Sequence of chain 1.C:
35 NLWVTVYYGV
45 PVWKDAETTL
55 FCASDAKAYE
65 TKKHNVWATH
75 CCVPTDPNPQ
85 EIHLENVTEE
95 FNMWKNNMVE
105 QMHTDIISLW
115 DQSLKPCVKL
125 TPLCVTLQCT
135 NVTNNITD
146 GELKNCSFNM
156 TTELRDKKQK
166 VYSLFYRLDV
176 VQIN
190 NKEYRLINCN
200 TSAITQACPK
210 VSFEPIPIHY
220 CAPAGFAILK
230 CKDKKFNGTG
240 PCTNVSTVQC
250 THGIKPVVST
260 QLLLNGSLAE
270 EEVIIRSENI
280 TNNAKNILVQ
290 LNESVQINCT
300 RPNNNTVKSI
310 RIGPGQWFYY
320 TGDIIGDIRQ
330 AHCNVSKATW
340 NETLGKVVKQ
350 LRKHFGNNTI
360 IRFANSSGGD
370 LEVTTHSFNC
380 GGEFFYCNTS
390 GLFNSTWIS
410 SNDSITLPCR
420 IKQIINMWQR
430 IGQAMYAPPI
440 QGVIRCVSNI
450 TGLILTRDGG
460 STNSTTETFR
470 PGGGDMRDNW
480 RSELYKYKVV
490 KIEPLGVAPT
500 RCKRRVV

Binding-site contacts:
Ligand atom C2 contacts residue ASN243 of chain 1.C at 2.4 Å.
Ligand atom N2 contacts residue ASN243 of chain 1.C at 2.8 Å (h-bond).
Ligand atom C6 contacts residue LYS231 of chain 1.C at 4.4 Å.
Ligand atom C7 contacts residue ASN243 of chain 1.C at 3.1 Å.
Ligand atom O5 contacts residue LYS231 of chain 1.C at 3.6 Å.
Ligand atom C8 contacts residue THR242 of chain 1.C at 4.4 Å.
Ligand atom C4 contacts residue ASN243 of chain 1.C at 4.2 Å.
Ligand atom C5 contacts residue LYS231 of chain 1.C at 4.2 Å.
Ligand atom C1 contacts residue LYS231 of chain 1.C at 4.0 Å.
Ligand atom C3 contacts residue ASN243 of chain 1.C at 3.7 Å.
Ligand atom O5 contacts residue ASN243 of chain 1.C at 2.4 Å (h-bond).
Ligand atom C1 contacts residue ASN243 of chain 1.C at 1.5 Å.
Ligand atom O6 contacts residue LYS233 of chain 1.C at 3.9 Å.
Ligand atom C8 contacts residue ASN243 of chain 1.C at 4.2 Å.
Ligand atom O7 contacts residue ASN243 of chain 1.C at 3.1 Å (h-bond).
Ligand atom C5 contacts residue ASN243 of chain 1.C at 3.7 Å.

The protein below binds the small molecule below.
Small molecule (SMILES): CC(=O)N[C@H]1[C@H](O[C@H]2[C@H](O)[C@@H](NC(C)=O)CO[C@@H]2CO)O[C@H](CO)[C@@H](O)[C@@H]1O